The small molecule below binds the protein below.
Small molecule (SMILES): CC(=O)N[C@H]1[C@H](O[C@H]2[C@H](O)[C@@H](NC(C)=O)CO[C@@H]2CO)O[C@H](CO)[C@@H](O[C@@H]2O[C@H](CO[C@@H]3O[C@H](CO)[C@@H](O)[C@H](O)[C@@H]3O)[C@@H](O)[C@H](O[C@@H]3O[C@H](CO)[C@@H](O)[C@H](O)[C@@H]3O)[C@@H]2O)[C@@H]1O

Binding-site contacts:
Ligand atom C5 contacts residue ASP1 of chain 1.C at 4.1 Å.
Ligand atom C8 contacts residue PRO2 of chain 1.C at 3.8 Å (hydrophobic).
Ligand atom C5 contacts residue CYS362 of chain 1.C at 3.8 Å (hydrophobic).
Ligand atom C5 contacts residue ASN348 of chain 1.C at 3.7 Å.
Ligand atom C2 contacts residue ASN348 of chain 1.C at 2.5 Å.
Ligand atom C8 contacts residue ASP394 of chain 1.C at 3.5 Å.
Ligand atom O5 contacts residue CYS362 of chain 1.C at 3.7 Å.
Ligand atom O3 contacts residue PRO2 of chain 1.C at 3.2 Å.
Ligand atom C3 contacts residue ASN348 of chain 1.C at 3.8 Å.
Ligand atom C7 contacts residue PRO2 of chain 1.C at 3.9 Å (hydrophobic).
Ligand atom C8 contacts residue CYS4 of chain 1.C at 4.2 Å (hydrophobic).
Ligand atom C4 contacts residue ASN348 of chain 1.C at 4.3 Å.
Ligand atom O4 contacts residue ASP1 of chain 1.C at 3.7 Å.
Ligand atom O6 contacts residue ASP1 of chain 1.C at 4.0 Å.
Ligand atom C2 contacts residue GLY40 of chain 1.C at 3.8 Å.
Ligand atom C1 contacts residue ASN348 of chain 1.C at 1.4 Å.
Ligand atom C8 contacts residue GLY3 of chain 1.C at 3.9 Å.
Ligand atom C7 contacts residue ASN348 of chain 1.C at 3.2 Å.
Ligand atom C6 contacts residue CYS362 of chain 1.C at 4.2 Å (hydrophobic).
Ligand atom C3 contacts residue ARG360 of chain 1.C at 4.2 Å.
Ligand atom O5 contacts residue ASN348 of chain 1.C at 2.4 Å (h-bond).
Ligand atom C8 contacts residue ASN348 of chain 1.C at 3.5 Å.
Ligand atom O7 contacts residue ASN348 of chain 1.C at 4.1 Å.
Ligand atom O2 contacts residue VAL39 of chain 1.C at 4.1 Å.
Ligand atom C8 contacts residue CYS396 of chain 1.C at 4.2 Å (hydrophobic).
Ligand atom O3 contacts residue VAL39 of chain 1.C at 4.1 Å.
Ligand atom O7 contacts residue ARG360 of chain 1.C at 3.4 Å (salt-bridge).
Ligand atom C6 contacts residue LEU347 of chain 1.C at 4.0 Å (hydrophobic).
Ligand atom O6 contacts residue LEU347 of chain 1.C at 4.1 Å.
Ligand atom O2 contacts residue GLY40 of chain 1.C at 3.5 Å.
Ligand atom C1 contacts residue PRO2 of chain 1.C at 4.2 Å (hydrophobic).
Ligand atom C6 contacts residue ASP394 of chain 1.C at 3.4 Å.
Ligand atom O4 contacts residue PRO2 of chain 1.C at 3.7 Å.
Ligand atom C2 contacts residue PRO2 of chain 1.C at 4.3 Å (hydrophobic).
Ligand atom N2 contacts residue ASN348 of chain 1.C at 2.8 Å (h-bond).
Ligand atom N2 contacts residue PRO2 of chain 1.C at 3.7 Å.
Ligand atom O4 contacts residue ARG360 of chain 1.C at 4.2 Å.
Ligand atom O6 contacts residue ASP394 of chain 1.C at 2.7 Å (salt-bridge).
Ligand atom C3 contacts residue PRO2 of chain 1.C at 4.0 Å (hydrophobic).
Ligand atom O7 contacts residue SER5 of chain 1.C at 3.5 Å.

Sequence of chain 1.C:
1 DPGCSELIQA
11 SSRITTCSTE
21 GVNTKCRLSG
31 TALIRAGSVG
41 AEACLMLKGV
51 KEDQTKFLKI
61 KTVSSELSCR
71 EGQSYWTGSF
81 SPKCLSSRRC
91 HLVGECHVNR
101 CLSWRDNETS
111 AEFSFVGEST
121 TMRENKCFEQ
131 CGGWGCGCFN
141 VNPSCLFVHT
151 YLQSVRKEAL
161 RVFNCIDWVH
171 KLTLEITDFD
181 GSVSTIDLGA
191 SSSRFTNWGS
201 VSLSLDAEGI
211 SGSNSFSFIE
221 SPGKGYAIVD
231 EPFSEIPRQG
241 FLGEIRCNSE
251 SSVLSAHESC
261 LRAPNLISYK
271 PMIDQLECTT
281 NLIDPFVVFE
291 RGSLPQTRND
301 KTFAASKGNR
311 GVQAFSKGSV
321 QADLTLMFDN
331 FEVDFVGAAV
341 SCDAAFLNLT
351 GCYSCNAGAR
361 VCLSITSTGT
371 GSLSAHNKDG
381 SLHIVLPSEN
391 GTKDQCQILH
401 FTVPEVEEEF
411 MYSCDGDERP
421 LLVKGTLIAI